Sequence of chain 1.Y:
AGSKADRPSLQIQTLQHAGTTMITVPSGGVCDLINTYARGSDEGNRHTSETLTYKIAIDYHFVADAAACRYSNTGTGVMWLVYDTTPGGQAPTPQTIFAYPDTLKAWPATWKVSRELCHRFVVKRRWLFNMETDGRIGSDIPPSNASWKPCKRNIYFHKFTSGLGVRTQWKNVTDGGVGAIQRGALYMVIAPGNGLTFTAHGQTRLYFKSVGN

Binding-site contacts:
Ligand atom C2' contacts residue LEU40 of chain 1.Y at 4.0 Å (hydrophobic).
Ligand atom C1' contacts residue ARG155 of chain 1.X at 3.6 Å.
Ligand atom N7 contacts residue PHE190 of chain 1.Y at 3.5 Å.
Ligand atom C2 contacts residue PHE190 of chain 1.Y at 4.2 Å (hydrophobic).
Ligand atom C2' contacts residue LYS154 of chain 1.X at 3.6 Å.
Ligand atom OP2 contacts residue ARG156 of chain 1.X at 3.8 Å.
Ligand atom N6 contacts residue PHE190 of chain 1.Y at 3.5 Å.
Ligand atom P contacts residue TYR237 of chain 1.Y at 3.8 Å.
Ligand atom C7 contacts residue LEU40 of chain 1.Y at 3.5 Å (hydrophobic).
Ligand atom N4 contacts residue TYR113 of chain 1.X at 3.8 Å.
Ligand atom OP1 contacts residue HIS149 of chain 1.X at 3.1 Å.
Ligand atom C4 contacts residue PHE190 of chain 1.Y at 3.4 Å (hydrophobic).
Ligand atom OP2 contacts residue ARG235 of chain 1.Y at 2.5 Å (salt-bridge).
Ligand atom OP1 contacts residue ARG235 of chain 1.Y at 3.1 Å (salt-bridge).
Ligand atom C5' contacts residue ILE42 of chain 1.Y at 3.8 Å (hydrophobic).
Ligand atom C2' contacts residue TYR237 of chain 1.Y at 4.0 Å (hydrophobic).
Ligand atom N9 contacts residue PHE190 of chain 1.Y at 3.7 Å.
Ligand atom O4 contacts residue LYS85 of chain 1.Y at 3.2 Å (salt-bridge).
Ligand atom C8 contacts residue PHE190 of chain 1.Y at 3.5 Å (hydrophobic).
Ligand atom C5 contacts residue PHE190 of chain 1.Y at 3.3 Å (hydrophobic).
Ligand atom C2' contacts residue ARG155 of chain 1.X at 3.1 Å.
Ligand atom OP1 contacts residue VAL153 of chain 1.X at 3.3 Å.
Ligand atom P contacts residue ARG235 of chain 1.Y at 3.2 Å.
Ligand atom C7 contacts residue TYR237 of chain 1.Y at 4.1 Å (hydrophobic).
Ligand atom N3 contacts residue LYS34 of chain 1.X at 3.3 Å (salt-bridge).
Ligand atom O3' contacts residue VAL153 of chain 1.X at 4.1 Å.
Ligand atom C2 contacts residue LYS34 of chain 1.X at 3.3 Å.
Ligand atom OP1 contacts residue ARG145 of chain 1.X at 2.3 Å (salt-bridge).
Ligand atom O3' contacts residue SER39 of chain 1.Y at 4.1 Å.
Ligand atom OP2 contacts residue TYR237 of chain 1.Y at 2.7 Å (h-bond).
Ligand atom N1 contacts residue PHE190 of chain 1.Y at 3.7 Å.
Ligand atom O5' contacts residue HIS149 of chain 1.X at 4.2 Å.
Ligand atom N3 contacts residue PHE190 of chain 1.Y at 3.9 Å.
Ligand atom C3' contacts residue ILE42 of chain 1.Y at 3.7 Å (hydrophobic).
Ligand atom P contacts residue HIS149 of chain 1.X at 3.8 Å.
Ligand atom C6 contacts residue PHE190 of chain 1.Y at 3.3 Å (hydrophobic).
Ligand atom O3' contacts residue TYR237 of chain 1.Y at 3.6 Å.
Ligand atom OP2 contacts residue HIS149 of chain 1.X at 3.3 Å.
Ligand atom P contacts residue ARG145 of chain 1.X at 3.7 Å.
Ligand atom OP1 contacts residue ILE42 of chain 1.Y at 4.1 Å.

Sequence of chain 1.X:
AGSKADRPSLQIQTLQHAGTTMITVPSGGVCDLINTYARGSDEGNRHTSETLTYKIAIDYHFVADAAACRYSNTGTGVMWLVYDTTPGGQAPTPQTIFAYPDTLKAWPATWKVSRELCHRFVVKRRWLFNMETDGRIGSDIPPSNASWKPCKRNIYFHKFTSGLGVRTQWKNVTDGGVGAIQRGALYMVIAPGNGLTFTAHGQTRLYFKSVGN

The protein below binds the small molecule below.
Small molecule (SMILES): Cc1cn([C@H]2C[C@H](O[P](=O)(O)OC[C@H]3O[C@@H](n4ccc(N)nc4=O)C[C@@H]3O[P](=O)(O)OC[C@H]3O[C@@H](n4ccc(N)nc4=O)C[C@@H]3O[P](=O)(O)OC[C@H]3O[C@@H](n4ccc(N)nc4=O)C[C@@H]3O[P](=O)(O)OC[C@H]3O[C@@H](n4cnc5c(N)ncnc54)C[C@@H]3O)[C@@H](CO[P](=O)(O)O[C@H]3C[C@H](n4cnc5c(N)ncnc54)O[C@@H]3CO[P](=O)(O)O[C@H]3C[C@H](n4cnc5c(N)ncnc54)O[C@@H]3CO[P](=O)(O)O[C@H]3C[C@H](n4cnc5c(N)ncnc54)O[C@@H]3CO[P](=O)(O)O[C@H]3C[C@H](n4cnc5c(N)ncnc54)O[C@@H]3COP(=O)=O)O2)c(=O)[nH]c1=O